Binding-site contacts:
Ligand atom C1 contacts residue ALA467 of chain 1.A at 3.6 Å (hydrophobic).
Ligand atom C1 contacts residue TYR528 of chain 1.A at 3.4 Å (hydrophobic).
Ligand atom O3 contacts residue THR461 of chain 1.A at 2.6 Å (h-bond).
Ligand atom C2 contacts residue ARG465 of chain 1.A at 3.7 Å.
Ligand atom O1 contacts residue TYR528 of chain 1.A at 2.9 Å (h-bond).
Ligand atom C1 contacts residue TYR435 of chain 1.A at 4.2 Å (hydrophobic).
Ligand atom O2 contacts residue HIS597 of chain 1.A at 2.9 Å (h-bond).
Ligand atom O2 contacts residue TYR435 of chain 1.A at 3.5 Å (h-bond).
Ligand atom C1 contacts residue ASP395 of chain 1.A at 3.5 Å.
Ligand atom O1 contacts residue ARG465 of chain 1.A at 4.0 Å.
Ligand atom O2 contacts residue TYR528 of chain 1.A at 2.5 Å (h-bond).
Ligand atom O1 contacts residue GLY468 of chain 1.A at 4.0 Å.
Ligand atom C2 contacts residue ASP395 of chain 1.A at 3.2 Å.
Ligand atom C1 contacts residue ARG465 of chain 1.A at 3.4 Å.
Ligand atom O1 contacts residue ASP395 of chain 1.A at 3.0 Å (salt-bridge).
Ligand atom O2 contacts residue FE1 of chain 1.C at 1.9 Å.
Ligand atom O3 contacts residue ARG465 of chain 1.A at 3.2 Å.
Ligand atom O2 contacts residue ASP395 of chain 1.A at 2.4 Å (salt-bridge).
Ligand atom O4 contacts residue THR461 of chain 1.A at 3.5 Å (h-bond).
Ligand atom O1 contacts residue TYR435 of chain 1.A at 3.1 Å (h-bond).
Ligand atom O4 contacts residue TYR528 of chain 1.A at 3.9 Å.
Ligand atom C1 contacts residue THR466 of chain 1.A at 4.1 Å.
Ligand atom O3 contacts residue ALA467 of chain 1.A at 3.6 Å.
Ligand atom C1 contacts residue THR461 of chain 1.A at 3.7 Å.
Ligand atom C2 contacts residue TYR528 of chain 1.A at 3.1 Å (hydrophobic).
Ligand atom O1 contacts residue ALA467 of chain 1.A at 2.9 Å (h-bond).
Ligand atom O3 contacts residue GLY468 of chain 1.A at 2.9 Å (h-bond).
Ligand atom C1 contacts residue FE1 of chain 1.C at 3.0 Å.
Ligand atom O4 contacts residue FE1 of chain 1.C at 4.1 Å.
Ligand atom C2 contacts residue HIS597 of chain 1.A at 4.2 Å.
Ligand atom C2 contacts residue TYR435 of chain 1.A at 4.3 Å (hydrophobic).
Ligand atom O3 contacts residue TYR528 of chain 1.A at 4.0 Å.
Ligand atom O4 contacts residue ARG465 of chain 1.A at 2.9 Å (salt-bridge).
Ligand atom C1 contacts residue GLY468 of chain 1.A at 3.8 Å.
Ligand atom C2 contacts residue FE1 of chain 1.C at 2.8 Å.
Ligand atom O3 contacts residue FE1 of chain 1.C at 4.3 Å.
Ligand atom O1 contacts residue THR466 of chain 1.A at 3.7 Å.
Ligand atom O1 contacts residue FE1 of chain 1.C at 2.3 Å.
Ligand atom C2 contacts residue THR461 of chain 1.A at 4.1 Å.
Ligand atom O4 contacts residue ASP395 of chain 1.A at 4.4 Å.

The small molecule below binds the protein below.
Small molecule (SMILES): O=C([O-])C(=O)[O-]

Sequence of chain 1.A:
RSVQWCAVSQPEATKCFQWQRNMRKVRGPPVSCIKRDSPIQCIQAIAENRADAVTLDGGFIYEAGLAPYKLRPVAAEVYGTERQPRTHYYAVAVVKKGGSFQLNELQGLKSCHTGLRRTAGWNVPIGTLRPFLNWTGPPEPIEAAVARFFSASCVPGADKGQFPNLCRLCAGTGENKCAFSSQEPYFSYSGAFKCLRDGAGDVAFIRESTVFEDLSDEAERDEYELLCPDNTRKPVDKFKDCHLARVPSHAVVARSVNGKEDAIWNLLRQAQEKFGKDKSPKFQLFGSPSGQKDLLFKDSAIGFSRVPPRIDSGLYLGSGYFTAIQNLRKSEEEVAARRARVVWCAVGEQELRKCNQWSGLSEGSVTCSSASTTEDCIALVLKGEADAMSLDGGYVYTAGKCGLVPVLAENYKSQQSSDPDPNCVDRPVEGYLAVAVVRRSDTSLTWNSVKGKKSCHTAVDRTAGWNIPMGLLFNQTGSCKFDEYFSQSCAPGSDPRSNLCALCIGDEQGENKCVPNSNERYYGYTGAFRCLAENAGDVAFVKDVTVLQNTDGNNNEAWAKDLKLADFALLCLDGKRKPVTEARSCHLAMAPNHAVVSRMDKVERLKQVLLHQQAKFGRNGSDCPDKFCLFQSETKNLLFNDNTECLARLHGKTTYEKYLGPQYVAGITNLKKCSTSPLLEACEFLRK